Sequence of chain 1.B:
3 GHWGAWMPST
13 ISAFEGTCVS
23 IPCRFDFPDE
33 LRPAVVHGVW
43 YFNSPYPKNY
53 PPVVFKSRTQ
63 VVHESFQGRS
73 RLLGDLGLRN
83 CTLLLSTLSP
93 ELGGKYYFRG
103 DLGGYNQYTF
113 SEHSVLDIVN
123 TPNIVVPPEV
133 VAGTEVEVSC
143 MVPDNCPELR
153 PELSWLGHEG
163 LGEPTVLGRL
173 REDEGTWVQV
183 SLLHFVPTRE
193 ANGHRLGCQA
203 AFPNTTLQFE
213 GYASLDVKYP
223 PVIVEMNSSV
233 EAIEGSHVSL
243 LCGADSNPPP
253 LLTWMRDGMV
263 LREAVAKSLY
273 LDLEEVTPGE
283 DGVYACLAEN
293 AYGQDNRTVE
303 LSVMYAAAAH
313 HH

Binding-site contacts:
Ligand atom N2 contacts residue ASP297 of chain 1.B at 3.7 Å.
Ligand atom N2 contacts residue ASN298 of chain 1.B at 3.1 Å (h-bond).
Ligand atom C8 contacts residue GOL1 of chain 1.Q at 3.7 Å.
Ligand atom C3 contacts residue ASN298 of chain 1.B at 3.9 Å.
Ligand atom C4 contacts residue ASN298 of chain 1.B at 4.3 Å.
Ligand atom C8 contacts residue ASP297 of chain 1.B at 3.3 Å.
Ligand atom C7 contacts residue ASN298 of chain 1.B at 4.4 Å.
Ligand atom C1 contacts residue ASN298 of chain 1.B at 1.4 Å.
Ligand atom C7 contacts residue ASP297 of chain 1.B at 3.9 Å.
Ligand atom O5 contacts residue ASN298 of chain 1.B at 2.4 Å (h-bond).
Ligand atom C2 contacts residue ASN298 of chain 1.B at 2.6 Å.
Ligand atom O6 contacts residue ASN298 of chain 1.B at 4.4 Å.
Ligand atom C5 contacts residue ASN298 of chain 1.B at 3.6 Å.

The small molecule below binds the protein below.
Small molecule (SMILES): CC(=O)N[C@@H]1[C@@H](O)[C@H](O)[C@@H](CO)O[C@H]1O